Sequence of chain 1.A:
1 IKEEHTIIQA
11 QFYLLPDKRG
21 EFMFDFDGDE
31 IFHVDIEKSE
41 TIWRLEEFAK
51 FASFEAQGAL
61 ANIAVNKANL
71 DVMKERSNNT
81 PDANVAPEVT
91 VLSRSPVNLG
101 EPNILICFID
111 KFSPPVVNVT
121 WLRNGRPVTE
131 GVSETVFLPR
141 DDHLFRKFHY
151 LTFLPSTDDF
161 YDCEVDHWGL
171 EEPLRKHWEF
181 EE

Binding-site contacts:
Ligand atom N2 contacts residue TRP168 of chain 1.A at 4.5 Å.
Ligand atom C7 contacts residue ASP166 of chain 1.A at 3.6 Å.
Ligand atom C1 contacts residue ASN118 of chain 1.A at 1.4 Å.
Ligand atom O7 contacts residue TRP168 of chain 1.A at 3.5 Å.
Ligand atom C3 contacts residue ASN118 of chain 1.A at 3.8 Å.
Ligand atom C7 contacts residue TRP168 of chain 1.A at 4.0 Å (hydrophobic).
Ligand atom C5 contacts residue ASN118 of chain 1.A at 3.7 Å.
Ligand atom O5 contacts residue ASN118 of chain 1.A at 2.4 Å (h-bond).
Ligand atom N2 contacts residue ASP166 of chain 1.A at 3.4 Å (salt-bridge).
Ligand atom C7 contacts residue ASN118 of chain 1.A at 3.4 Å.
Ligand atom C8 contacts residue HIS167 of chain 1.A at 3.9 Å.
Ligand atom C3 contacts residue TRP168 of chain 1.A at 3.9 Å (hydrophobic).
Ligand atom C8 contacts residue TRP168 of chain 1.A at 3.8 Å (hydrophobic).
Ligand atom N2 contacts residue ASN118 of chain 1.A at 2.9 Å (h-bond).
Ligand atom C8 contacts residue ASN118 of chain 1.A at 4.5 Å.
Ligand atom C4 contacts residue ASN118 of chain 1.A at 4.2 Å.
Ligand atom O7 contacts residue ASN118 of chain 1.A at 3.5 Å (h-bond).
Ligand atom C2 contacts residue ASN118 of chain 1.A at 2.4 Å.
Ligand atom O3 contacts residue TRP168 of chain 1.A at 3.5 Å.
Ligand atom C8 contacts residue ASP166 of chain 1.A at 3.0 Å.

A protein and the small-molecule ligand that binds it are described below.
Small molecule (SMILES): CC(=O)N[C@H]1[C@H](O[C@H]2[C@H](O)[C@@H](NC(C)=O)CO[C@@H]2CO)O[C@H](CO)[C@@H](O)[C@@H]1O